Sequence of chain 1.A:
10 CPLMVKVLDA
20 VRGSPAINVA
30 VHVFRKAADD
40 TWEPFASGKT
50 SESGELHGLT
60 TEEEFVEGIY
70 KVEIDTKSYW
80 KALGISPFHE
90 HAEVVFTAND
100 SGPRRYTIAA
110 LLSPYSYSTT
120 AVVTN

Binding-site contacts:
Ligand atom C1 contacts residue LEU17 of chain 1.A at 3.5 Å (hydrophobic).
Ligand atom C10 contacts residue LYS15 of chain 1.A at 4.0 Å.
Ligand atom N14 contacts residue LEU17 of chain 1.A at 4.3 Å.
Ligand atom C11 contacts residue LEU17 of chain 1.A at 3.0 Å (hydrophobic).
Ligand atom C4 contacts residue LYS15 of chain 1.A at 4.4 Å.
Ligand atom O20 contacts residue LEU110 of chain 1.A at 2.8 Å.
Ligand atom C18 contacts residue LEU110 of chain 1.A at 3.8 Å (hydrophobic).
Ligand atom C3 contacts residue ALA108 of chain 1.A at 4.2 Å (hydrophobic).
Ligand atom C17 contacts residue LEU110 of chain 1.A at 4.2 Å (hydrophobic).
Ligand atom C8 contacts residue VAL121 of chain 1.A at 3.9 Å (hydrophobic).
Ligand atom O20 contacts residue SER117 of chain 1.A at 4.5 Å.
Ligand atom C2 contacts residue LEU17 of chain 1.A at 4.1 Å (hydrophobic).
Ligand atom C6 contacts residue LYS15 of chain 1.A at 4.3 Å.
Ligand atom C5 contacts residue LYS15 of chain 1.A at 4.4 Å.
Ligand atom C12 contacts residue LEU17 of chain 1.A at 3.7 Å (hydrophobic).
Ligand atom C7 contacts residue ALA108 of chain 1.A at 3.3 Å (hydrophobic).
Ligand atom C13 contacts residue LYS15 of chain 1.A at 4.4 Å.
Ligand atom C9 contacts residue THR106 of chain 1.A at 4.3 Å.
Ligand atom C8 contacts residue ALA108 of chain 1.A at 3.6 Å (hydrophobic).

This small molecule binds to this protein.
Small molecule (SMILES): O=C(O)CCON=C1c2ccccc2-c2ccccc21